Binding-site contacts:
Ligand atom N8 contacts residue ILE6 of chain 1.B at 3.1 Å (h-bond).
Ligand atom N3 contacts residue ALA8 of chain 1.B at 3.8 Å.
Ligand atom C4 contacts residue ILE95 of chain 1.B at 4.3 Å (hydrophobic).
Ligand atom N1 contacts residue ALA8 of chain 1.B at 3.8 Å.
Ligand atom N7 contacts residue ASP28 of chain 1.B at 2.9 Å (salt-bridge).
Ligand atom C5 contacts residue PHE32 of chain 1.B at 4.0 Å (hydrophobic).
Ligand atom N3 contacts residue ALA7 of chain 1.B at 3.6 Å.
Ligand atom N8 contacts residue ALA7 of chain 1.B at 4.0 Å.
Ligand atom N3 contacts residue PHE32 of chain 1.B at 3.5 Å.
Ligand atom C4 contacts residue ALA7 of chain 1.B at 4.1 Å (hydrophobic).
Ligand atom C4 contacts residue TYR101 of chain 1.B at 4.5 Å (hydrophobic).
Ligand atom C2 contacts residue ASP28 of chain 1.B at 3.5 Å.
Ligand atom N7 contacts residue ALA8 of chain 1.B at 4.0 Å.
Ligand atom C6 contacts residue ASP28 of chain 1.B at 3.6 Å.
Ligand atom N1 contacts residue ASP28 of chain 1.B at 2.7 Å (salt-bridge).
Ligand atom N7 contacts residue PHE32 of chain 1.B at 4.4 Å.
Ligand atom C2 contacts residue PHE32 of chain 1.B at 3.9 Å (hydrophobic).
Ligand atom C6 contacts residue PHE32 of chain 1.B at 4.3 Å (hydrophobic).
Ligand atom C2 contacts residue ALA7 of chain 1.B at 4.0 Å (hydrophobic).
Ligand atom N8 contacts residue ILE95 of chain 1.B at 3.1 Å (h-bond).
Ligand atom N1 contacts residue PHE32 of chain 1.B at 4.2 Å.
Ligand atom N7 contacts residue ALA7 of chain 1.B at 3.8 Å.
Ligand atom N3 contacts residue ILE6 of chain 1.B at 3.7 Å.
Ligand atom N8 contacts residue PHE32 of chain 1.B at 3.7 Å.
Ligand atom N8 contacts residue TYR101 of chain 1.B at 3.5 Å (h-bond).
Ligand atom N7 contacts residue ILE6 of chain 1.B at 4.0 Å.
Ligand atom N7 contacts residue TRP31 of chain 1.B at 4.1 Å.
Ligand atom N7 contacts residue THR114 of chain 1.B at 3.6 Å (h-bond).
Ligand atom C4 contacts residue ALA8 of chain 1.B at 4.3 Å (hydrophobic).
Ligand atom C6 contacts residue ALA8 of chain 1.B at 4.3 Å (hydrophobic).
Ligand atom C4 contacts residue PHE32 of chain 1.B at 3.6 Å (hydrophobic).
Ligand atom C2 contacts residue ILE6 of chain 1.B at 4.4 Å (hydrophobic).
Ligand atom C2 contacts residue ALA8 of chain 1.B at 3.9 Å (hydrophobic).
Ligand atom C4 contacts residue ILE6 of chain 1.B at 3.9 Å (hydrophobic).

A protein and the small-molecule ligand that binds it are described below.
Small molecule (SMILES): Nc1ccnc(N)n1

Sequence of chain 1.B:
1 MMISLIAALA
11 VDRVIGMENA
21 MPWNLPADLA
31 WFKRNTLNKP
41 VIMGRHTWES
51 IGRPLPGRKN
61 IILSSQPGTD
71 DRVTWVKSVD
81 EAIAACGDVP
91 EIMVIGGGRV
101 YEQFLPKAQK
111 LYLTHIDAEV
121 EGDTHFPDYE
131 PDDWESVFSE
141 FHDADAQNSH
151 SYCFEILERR